Sequence of chain 1.C:
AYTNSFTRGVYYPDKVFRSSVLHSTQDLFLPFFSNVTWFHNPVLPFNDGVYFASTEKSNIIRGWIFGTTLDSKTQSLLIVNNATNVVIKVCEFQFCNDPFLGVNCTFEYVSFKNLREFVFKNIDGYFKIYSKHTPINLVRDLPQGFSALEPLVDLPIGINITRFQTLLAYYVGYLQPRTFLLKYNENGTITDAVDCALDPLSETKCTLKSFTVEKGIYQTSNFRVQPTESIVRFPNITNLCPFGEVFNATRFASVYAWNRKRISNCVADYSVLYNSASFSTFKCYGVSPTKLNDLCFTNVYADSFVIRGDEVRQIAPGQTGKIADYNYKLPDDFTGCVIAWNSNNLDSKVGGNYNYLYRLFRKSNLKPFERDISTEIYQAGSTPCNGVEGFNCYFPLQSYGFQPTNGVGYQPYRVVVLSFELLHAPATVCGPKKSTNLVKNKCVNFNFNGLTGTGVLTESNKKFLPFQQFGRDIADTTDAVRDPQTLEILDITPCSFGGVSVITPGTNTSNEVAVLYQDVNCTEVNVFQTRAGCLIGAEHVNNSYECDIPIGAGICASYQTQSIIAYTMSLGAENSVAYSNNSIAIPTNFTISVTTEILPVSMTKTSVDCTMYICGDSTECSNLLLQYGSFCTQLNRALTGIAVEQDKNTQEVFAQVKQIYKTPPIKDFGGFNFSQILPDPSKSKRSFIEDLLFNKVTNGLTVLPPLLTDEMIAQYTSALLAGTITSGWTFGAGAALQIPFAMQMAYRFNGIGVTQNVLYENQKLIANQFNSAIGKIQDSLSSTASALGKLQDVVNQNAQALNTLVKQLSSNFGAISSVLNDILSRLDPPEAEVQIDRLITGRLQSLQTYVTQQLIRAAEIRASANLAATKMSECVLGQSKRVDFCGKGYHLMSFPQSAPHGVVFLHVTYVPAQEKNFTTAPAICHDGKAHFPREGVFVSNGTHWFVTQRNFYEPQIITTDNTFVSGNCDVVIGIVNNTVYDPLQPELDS

A small-molecule ligand and the protein it binds are described below.
Small molecule (SMILES): CC(=O)N[C@@H]1[C@@H](O)[C@H](O)[C@@H](CO)O[C@H]1O

Binding-site contacts:
Ligand atom C8 contacts residue GLN580 of chain 1.C at 3.5 Å.
Ligand atom C2 contacts residue ASN331 of chain 1.C at 2.5 Å.
Ligand atom O6 contacts residue ASN331 of chain 1.C at 3.8 Å.
Ligand atom N2 contacts residue ASN331 of chain 1.C at 2.9 Å (h-bond).
Ligand atom C4 contacts residue ASN331 of chain 1.C at 4.3 Å.
Ligand atom O7 contacts residue ASN331 of chain 1.C at 3.0 Å (h-bond).
Ligand atom C8 contacts residue ASN331 of chain 1.C at 4.3 Å.
Ligand atom C3 contacts residue ASN331 of chain 1.C at 3.8 Å.
Ligand atom C5 contacts residue ASN331 of chain 1.C at 3.6 Å.
Ligand atom O5 contacts residue ASN331 of chain 1.C at 2.4 Å (h-bond).
Ligand atom C7 contacts residue ASN331 of chain 1.C at 3.1 Å.
Ligand atom C1 contacts residue ASN331 of chain 1.C at 1.4 Å.
Ligand atom C6 contacts residue ASN331 of chain 1.C at 4.2 Å.